This protein binds this small molecule.
Small molecule (SMILES): CC(=O)N[C@H]1[C@H](O[C@H]2[C@H](O)[C@@H](NC(C)=O)CO[C@@H]2CO)O[C@H](CO)[C@@H](O)[C@@H]1O

Binding-site contacts:
Ligand atom C4 contacts residue PHE300 of chain 1.E at 4.5 Å (hydrophobic).
Ligand atom C5 contacts residue PHE300 of chain 1.E at 3.8 Å (hydrophobic).
Ligand atom C7 contacts residue PHE300 of chain 1.E at 4.3 Å (hydrophobic).
Ligand atom N2 contacts residue ILE264 of chain 1.E at 4.1 Å.
Ligand atom C5 contacts residue THR270 of chain 1.E at 4.4 Å.
Ligand atom C6 contacts residue THR270 of chain 1.E at 3.6 Å.
Ligand atom O5 contacts residue THR270 of chain 1.E at 3.8 Å.
Ligand atom O4 contacts residue PHE300 of chain 1.E at 4.3 Å.
Ligand atom C1 contacts residue ILE264 of chain 1.E at 4.4 Å (hydrophobic).
Ligand atom C1 contacts residue ASN268 of chain 1.E at 1.4 Å.
Ligand atom C6 contacts residue ILE269 of chain 1.E at 4.0 Å (hydrophobic).
Ligand atom C7 contacts residue ILE264 of chain 1.E at 4.5 Å (hydrophobic).
Ligand atom O7 contacts residue ASN268 of chain 1.E at 3.2 Å (h-bond).
Ligand atom C8 contacts residue ASN268 of chain 1.E at 4.4 Å.
Ligand atom O5 contacts residue ASN268 of chain 1.E at 2.4 Å (h-bond).
Ligand atom C3 contacts residue ASN268 of chain 1.E at 3.8 Å.
Ligand atom C5 contacts residue ASN268 of chain 1.E at 3.6 Å.
Ligand atom C8 contacts residue PHE300 of chain 1.E at 4.1 Å (hydrophobic).
Ligand atom O5 contacts residue PHE300 of chain 1.E at 4.1 Å.
Ligand atom C2 contacts residue ASN268 of chain 1.E at 2.5 Å.
Ligand atom O7 contacts residue PHE300 of chain 1.E at 4.0 Å.
Ligand atom C5 contacts residue ILE269 of chain 1.E at 4.3 Å (hydrophobic).
Ligand atom C4 contacts residue ASN268 of chain 1.E at 4.2 Å.
Ligand atom C8 contacts residue ILE264 of chain 1.E at 4.2 Å (hydrophobic).
Ligand atom O5 contacts residue ILE269 of chain 1.E at 3.9 Å.
Ligand atom O6 contacts residue THR270 of chain 1.E at 3.3 Å.
Ligand atom N2 contacts residue ASN268 of chain 1.E at 2.9 Å (h-bond).
Ligand atom C6 contacts residue PHE300 of chain 1.E at 4.5 Å (hydrophobic).
Ligand atom C1 contacts residue PHE300 of chain 1.E at 4.0 Å (hydrophobic).
Ligand atom C7 contacts residue ASN268 of chain 1.E at 3.2 Å.

Sequence of chain 1.E:
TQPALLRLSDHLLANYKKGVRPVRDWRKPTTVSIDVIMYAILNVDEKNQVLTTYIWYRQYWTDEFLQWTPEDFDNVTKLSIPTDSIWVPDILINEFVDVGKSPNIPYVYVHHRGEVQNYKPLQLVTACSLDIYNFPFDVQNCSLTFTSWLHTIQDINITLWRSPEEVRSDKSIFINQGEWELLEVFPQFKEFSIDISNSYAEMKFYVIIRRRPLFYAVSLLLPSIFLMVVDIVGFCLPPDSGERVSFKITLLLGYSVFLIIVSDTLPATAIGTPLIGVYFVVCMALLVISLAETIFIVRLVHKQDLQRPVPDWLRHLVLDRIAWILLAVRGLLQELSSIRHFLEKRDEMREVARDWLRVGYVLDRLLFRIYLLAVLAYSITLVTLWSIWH